Binding-site contacts:
Ligand atom N2 contacts residue ASN294 of chain 1.B at 3.0 Å (h-bond).
Ligand atom C1 contacts residue THR105 of chain 1.B at 4.3 Å.
Ligand atom C1 contacts residue PHE186 of chain 1.B at 4.0 Å (hydrophobic).
Ligand atom N2 contacts residue PHE186 of chain 1.B at 4.0 Å.
Ligand atom C7 contacts residue ASN294 of chain 1.B at 4.3 Å.
Ligand atom O3 contacts residue ASN294 of chain 1.B at 4.2 Å.
Ligand atom C6 contacts residue TRP292 of chain 1.B at 4.4 Å (hydrophobic).
Ligand atom C8 contacts residue GLU184 of chain 1.B at 4.4 Å.
Ligand atom O4 contacts residue ASN294 of chain 1.B at 4.5 Å.
Ligand atom C5 contacts residue THR105 of chain 1.B at 3.8 Å.
Ligand atom C6 contacts residue THR105 of chain 1.B at 3.3 Å.
Ligand atom C4 contacts residue ASN294 of chain 1.B at 4.2 Å.
Ligand atom O6 contacts residue THR105 of chain 1.B at 4.5 Å.
Ligand atom O5 contacts residue THR105 of chain 1.B at 3.1 Å (h-bond).
Ligand atom O5 contacts residue ASN294 of chain 1.B at 2.5 Å (h-bond).
Ligand atom C2 contacts residue ASN294 of chain 1.B at 2.5 Å.
Ligand atom C3 contacts residue ASN294 of chain 1.B at 3.8 Å.
Ligand atom O3 contacts residue THR105 of chain 1.B at 3.8 Å.
Ligand atom C1 contacts residue ASN294 of chain 1.B at 1.4 Å.
Ligand atom O5 contacts residue TRP292 of chain 1.B at 4.1 Å.
Ligand atom C5 contacts residue TRP292 of chain 1.B at 4.0 Å (hydrophobic).
Ligand atom C5 contacts residue ASN294 of chain 1.B at 3.7 Å.

This small molecule binds to this protein.
Small molecule (SMILES): CC(=O)N[C@@H]1[C@@H](O)[C@H](O)[C@@H](CO)O[C@H]1O

Sequence of chain 1.B:
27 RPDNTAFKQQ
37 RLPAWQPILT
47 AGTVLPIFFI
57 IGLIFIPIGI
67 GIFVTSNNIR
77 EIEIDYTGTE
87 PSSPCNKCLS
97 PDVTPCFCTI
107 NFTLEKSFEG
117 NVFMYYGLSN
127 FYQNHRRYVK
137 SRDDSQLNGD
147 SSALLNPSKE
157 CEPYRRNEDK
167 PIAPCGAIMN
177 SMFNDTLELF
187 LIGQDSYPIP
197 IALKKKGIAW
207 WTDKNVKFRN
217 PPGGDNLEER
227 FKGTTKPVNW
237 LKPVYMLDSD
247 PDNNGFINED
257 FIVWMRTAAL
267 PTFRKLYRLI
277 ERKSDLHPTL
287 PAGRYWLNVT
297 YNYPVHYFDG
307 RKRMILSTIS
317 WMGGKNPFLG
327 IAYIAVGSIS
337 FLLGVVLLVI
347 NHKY